Sequence of chain 1.B:
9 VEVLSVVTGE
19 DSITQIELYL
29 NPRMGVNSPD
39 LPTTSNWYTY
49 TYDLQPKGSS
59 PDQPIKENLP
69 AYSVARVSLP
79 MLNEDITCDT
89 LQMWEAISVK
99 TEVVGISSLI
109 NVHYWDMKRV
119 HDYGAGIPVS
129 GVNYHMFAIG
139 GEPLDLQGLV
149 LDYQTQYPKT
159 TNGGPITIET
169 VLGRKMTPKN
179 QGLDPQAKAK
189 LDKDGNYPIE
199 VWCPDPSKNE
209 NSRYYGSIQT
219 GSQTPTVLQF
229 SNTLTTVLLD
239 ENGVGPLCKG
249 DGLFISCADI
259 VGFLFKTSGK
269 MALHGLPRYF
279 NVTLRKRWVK

A protein and the small-molecule ligand that binds it are described below.
Small molecule (SMILES): CC(=O)N[C@H]1[C@H]([C@H](O)[C@H](O)CO)O[C@@](O[C@@H]2[C@@H](O)[C@H](O)O[C@H](CO)[C@@H]2O)(C(=O)O)C[C@@H]1O

Binding-site contacts:
Ligand atom C4 contacts residue SER266 of chain 1.B at 4.4 Å.
Ligand atom O10 contacts residue TRP45 of chain 1.B at 3.2 Å (h-bond).
Ligand atom C7 contacts residue ASP51 of chain 1.B at 4.4 Å.
Ligand atom C6 contacts residue ASP51 of chain 1.B at 3.7 Å.
Ligand atom O4 contacts residue TRP45 of chain 1.B at 3.4 Å.
Ligand atom C1 contacts residue SER266 of chain 1.B at 3.4 Å.
Ligand atom C4 contacts residue LYS264 of chain 1.B at 3.7 Å.
Ligand atom O4 contacts residue LYS264 of chain 1.B at 3.0 Å (salt-bridge).
Ligand atom C11 contacts residue TRP45 of chain 1.B at 4.1 Å (hydrophobic).
Ligand atom C11 contacts residue LYS264 of chain 1.B at 4.0 Å.
Ligand atom O1B contacts residue LYS268 of chain 1.B at 3.2 Å (salt-bridge).
Ligand atom O1A contacts residue LYS264 of chain 1.B at 4.4 Å.
Ligand atom O9 contacts residue LYS268 of chain 1.B at 3.9 Å.
Ligand atom C11 contacts residue ASP51 of chain 1.B at 3.8 Å.
Ligand atom C5 contacts residue ASP51 of chain 1.B at 3.6 Å.
Ligand atom C10 contacts residue LYS264 of chain 1.B at 3.9 Å.
Ligand atom C10 contacts residue TRP45 of chain 1.B at 3.8 Å (hydrophobic).
Ligand atom C3 contacts residue ASP114 of chain 1.B at 3.9 Å.
Ligand atom O1A contacts residue ASP114 of chain 1.B at 4.4 Å.
Ligand atom N5 contacts residue ASP51 of chain 1.B at 2.8 Å (salt-bridge).
Ligand atom C11 contacts residue TYR50 of chain 1.B at 3.6 Å (hydrophobic).
Ligand atom C10 contacts residue ASP51 of chain 1.B at 3.8 Å.
Ligand atom C5 contacts residue LYS264 of chain 1.B at 4.3 Å.
Ligand atom N5 contacts residue LYS264 of chain 1.B at 3.6 Å (salt-bridge).
Ligand atom C4 contacts residue ASP51 of chain 1.B at 3.9 Å.
Ligand atom O1A contacts residue LYS268 of chain 1.B at 3.6 Å.
Ligand atom O1B contacts residue SER266 of chain 1.B at 3.6 Å (h-bond).
Ligand atom O1A contacts residue SER266 of chain 1.B at 2.5 Å (h-bond).
Ligand atom C1 contacts residue LYS268 of chain 1.B at 3.9 Å.